Binding-site contacts:
Ligand atom C23 contacts residue ARG19 of chain 1.Y at 3.4 Å.
Ligand atom O contacts residue THR1 of chain 1.Y at 2.1 Å (h-bond).
Ligand atom CD contacts residue ASP126 of chain 1.Z at 3.4 Å.
Ligand atom O contacts residue THR21 of chain 1.Y at 3.0 Å (h-bond).
Ligand atom CB contacts residue ASP126 of chain 1.Z at 3.6 Å.
Ligand atom O contacts residue GLY47 of chain 1.Y at 3.2 Å (h-bond).
Ligand atom C25 contacts residue THR1 of chain 1.Y at 2.7 Å.
Ligand atom CA contacts residue GLY47 of chain 1.Y at 3.9 Å.
Ligand atom C contacts residue THR21 of chain 1.Y at 3.5 Å.
Ligand atom C25 contacts residue GLY47 of chain 1.Y at 3.8 Å.
Ligand atom C23 contacts residue THR1 of chain 1.Y at 2.4 Å.
Ligand atom C23 contacts residue TYR170 of chain 1.Y at 3.0 Å (hydrophobic).
Ligand atom C contacts residue GLY47 of chain 1.Y at 3.4 Å.
Ligand atom C22 contacts residue MES1 of chain 1.SA at 3.8 Å.
Ligand atom N contacts residue THR21 of chain 1.Y at 2.9 Å (h-bond).
Ligand atom CA contacts residue THR21 of chain 1.Y at 3.2 Å.
Ligand atom C24 contacts residue MES1 of chain 1.SA at 3.1 Å.
Ligand atom O contacts residue ALA20 of chain 1.Y at 3.3 Å.
Ligand atom C contacts residue THR1 of chain 1.Y at 1.4 Å.
Ligand atom CB contacts residue THR21 of chain 1.Y at 3.5 Å.
Ligand atom C27 contacts residue ALA20 of chain 1.Y at 3.6 Å (hydrophobic).
Ligand atom CA contacts residue ARG19 of chain 1.Y at 3.8 Å.
Ligand atom C contacts residue MES1 of chain 1.SA at 3.8 Å.
Ligand atom C22 contacts residue THR1 of chain 1.Y at 1.5 Å.
Ligand atom N contacts residue GLY47 of chain 1.Y at 2.8 Å (h-bond).
Ligand atom O contacts residue MES1 of chain 1.SA at 3.0 Å (h-bond).
Ligand atom O7 contacts residue THR1 of chain 1.Y at 3.5 Å (h-bond).
Ligand atom C24 contacts residue THR1 of chain 1.Y at 2.4 Å.
Ligand atom CA contacts residue GLY47 of chain 1.Y at 3.2 Å.
Ligand atom C26 contacts residue GLY47 of chain 1.Y at 3.5 Å.
Ligand atom C22 contacts residue TYR170 of chain 1.Y at 3.6 Å (hydrophobic).
Ligand atom CB contacts residue GLY47 of chain 1.Y at 3.6 Å.
Ligand atom N contacts residue THR1 of chain 1.Y at 3.6 Å.
Ligand atom CA contacts residue THR1 of chain 1.Y at 2.4 Å.
Ligand atom O7 contacts residue THR21 of chain 1.Y at 3.4 Å (h-bond).
Ligand atom C25 contacts residue LYS33 of chain 1.Y at 3.7 Å.
Ligand atom C28 contacts residue ALA49 of chain 1.Y at 3.7 Å (hydrophobic).
Ligand atom C27 contacts residue ALA49 of chain 1.Y at 3.8 Å (hydrophobic).
Ligand atom O contacts residue ALA49 of chain 1.Y at 3.3 Å (h-bond).
Ligand atom C24 contacts residue SER131 of chain 1.Y at 3.7 Å.

Sequence of chain 1.Y:
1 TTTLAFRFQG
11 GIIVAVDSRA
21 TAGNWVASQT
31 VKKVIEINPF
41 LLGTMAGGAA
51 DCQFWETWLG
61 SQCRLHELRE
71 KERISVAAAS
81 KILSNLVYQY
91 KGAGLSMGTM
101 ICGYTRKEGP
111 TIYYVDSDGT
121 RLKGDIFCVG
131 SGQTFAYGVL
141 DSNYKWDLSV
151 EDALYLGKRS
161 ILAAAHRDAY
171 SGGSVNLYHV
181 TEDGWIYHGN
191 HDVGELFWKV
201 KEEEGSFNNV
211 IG

The small molecule below binds the protein below.
Small molecule (SMILES): CCCC[C@H](NC(=O)[C@@H]1CCCN1C(=O)[C@H](C)NC(=O)CN=[N+]=N)C(=O)N[C@@H](CC(C)C)[C@@H](O)[C@H](C)CO

Sequence of chain 1.Z:
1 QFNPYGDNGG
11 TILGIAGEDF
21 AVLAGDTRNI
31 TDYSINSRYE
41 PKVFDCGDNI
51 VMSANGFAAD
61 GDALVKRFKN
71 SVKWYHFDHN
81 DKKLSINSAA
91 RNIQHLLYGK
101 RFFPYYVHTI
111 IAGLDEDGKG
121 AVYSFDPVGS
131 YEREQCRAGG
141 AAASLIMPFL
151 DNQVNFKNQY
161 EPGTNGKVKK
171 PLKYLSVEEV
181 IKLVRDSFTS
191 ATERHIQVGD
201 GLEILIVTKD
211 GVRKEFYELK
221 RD